Binding-site contacts:
Ligand atom N2 contacts residue ASN156 of chain 2.A at 2.8 Å (h-bond).
Ligand atom O6 contacts residue GLY154 of chain 2.A at 3.8 Å.
Ligand atom C6 contacts residue GLY126 of chain 2.A at 3.6 Å.
Ligand atom C5 contacts residue ASN156 of chain 2.A at 3.6 Å.
Ligand atom C6 contacts residue ALA155 of chain 2.A at 4.3 Å (hydrophobic).
Ligand atom C7 contacts residue GLN181 of chain 2.A at 3.9 Å.
Ligand atom C6 contacts residue ARG125 of chain 2.A at 4.4 Å.
Ligand atom C3 contacts residue ASN156 of chain 2.A at 3.7 Å.
Ligand atom C8 contacts residue ASN156 of chain 2.A at 4.2 Å.
Ligand atom C6 contacts residue ASN156 of chain 2.A at 3.7 Å.
Ligand atom C4 contacts residue ASN156 of chain 2.A at 4.2 Å.
Ligand atom O7 contacts residue GLN181 of chain 2.A at 3.2 Å (h-bond).
Ligand atom C1 contacts residue ASN156 of chain 2.A at 1.4 Å.
Ligand atom O7 contacts residue ASN156 of chain 2.A at 2.4 Å (h-bond).
Ligand atom C1 contacts residue GLY126 of chain 2.A at 4.3 Å.
Ligand atom O6 contacts residue ASN156 of chain 2.A at 3.2 Å (h-bond).
Ligand atom C8 contacts residue PRO179 of chain 2.A at 4.1 Å (hydrophobic).
Ligand atom C2 contacts residue ASN156 of chain 2.A at 2.4 Å.
Ligand atom O5 contacts residue ASN156 of chain 2.A at 2.4 Å (h-bond).
Ligand atom C8 contacts residue GLN181 of chain 2.A at 4.4 Å.
Ligand atom C7 contacts residue ASN156 of chain 2.A at 2.9 Å.
Ligand atom C5 contacts residue GLY126 of chain 2.A at 3.4 Å.
Ligand atom O5 contacts residue ALA155 of chain 2.A at 4.0 Å.
Ligand atom O5 contacts residue GLY126 of chain 2.A at 3.9 Å.
Ligand atom O6 contacts residue ALA155 of chain 2.A at 3.1 Å.

Sequence of chain 2.A:
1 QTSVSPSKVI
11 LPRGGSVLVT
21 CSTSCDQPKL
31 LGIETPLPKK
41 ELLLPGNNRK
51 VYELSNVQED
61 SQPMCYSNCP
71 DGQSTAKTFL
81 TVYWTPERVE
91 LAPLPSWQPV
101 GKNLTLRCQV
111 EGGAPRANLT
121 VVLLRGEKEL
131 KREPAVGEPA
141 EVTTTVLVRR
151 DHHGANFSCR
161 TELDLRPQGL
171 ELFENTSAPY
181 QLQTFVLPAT

A small-molecule ligand and the protein it binds are described below.
Small molecule (SMILES): CC(=O)N[C@@H]1[C@@H](O)[C@H](O)[C@@H](CO)O[C@H]1O